The protein below binds the small molecule below.
Small molecule (SMILES): O=C(CO)CO

Binding-site contacts:
Ligand atom C1 contacts residue LYS109 of chain 1.B at 3.1 Å.
Ligand atom O2 contacts residue HIS61 of chain 1.B at 2.7 Å (h-bond).
Ligand atom C1 contacts residue ILE219 of chain 1.B at 4.1 Å (hydrophobic).
Ligand atom O2 contacts residue PHE83 of chain 1.B at 3.5 Å.
Ligand atom C2 contacts residue HIS61 of chain 1.B at 3.5 Å.
Ligand atom O1 contacts residue GLY58 of chain 1.B at 3.2 Å (h-bond).
Ligand atom O1 contacts residue HIS61 of chain 1.B at 4.2 Å.
Ligand atom C1 contacts residue TYR111 of chain 1.B at 4.2 Å (hydrophobic).
Ligand atom O2 contacts residue HIS220 of chain 1.B at 2.3 Å (h-bond).
Ligand atom O1 contacts residue GLY57 of chain 1.B at 3.5 Å.
Ligand atom C3 contacts residue SER85 of chain 1.B at 4.0 Å.
Ligand atom C1 contacts residue HIS61 of chain 1.B at 3.6 Å.
Ligand atom O3 contacts residue HIS220 of chain 1.B at 3.0 Å (h-bond).
Ligand atom O2 contacts residue ALA84 of chain 1.B at 4.1 Å.
Ligand atom C3 contacts residue ALA84 of chain 1.B at 3.8 Å (hydrophobic).
Ligand atom C1 contacts residue ASP114 of chain 1.B at 3.8 Å.
Ligand atom C2 contacts residue GLY58 of chain 1.B at 4.2 Å.
Ligand atom O1 contacts residue ASP114 of chain 1.B at 3.0 Å (salt-bridge).
Ligand atom C3 contacts residue ASP114 of chain 1.B at 3.9 Å.
Ligand atom O2 contacts residue GLY58 of chain 1.B at 3.7 Å.
Ligand atom O3 contacts residue SER85 of chain 1.B at 4.3 Å.
Ligand atom C1 contacts residue GLY58 of chain 1.B at 4.2 Å.
Ligand atom C3 contacts residue HIS220 of chain 1.B at 2.5 Å.
Ligand atom C2 contacts residue PHE83 of chain 1.B at 4.4 Å (hydrophobic).
Ligand atom O1 contacts residue LYS109 of chain 1.B at 2.3 Å (salt-bridge).
Ligand atom C1 contacts residue HIS220 of chain 1.B at 2.3 Å.
Ligand atom O3 contacts residue ASP114 of chain 1.B at 2.9 Å (salt-bridge).
Ligand atom C3 contacts residue GLY58 of chain 1.B at 4.0 Å.
Ligand atom C3 contacts residue PHE83 of chain 1.B at 3.8 Å (hydrophobic).
Ligand atom O1 contacts residue HIS220 of chain 1.B at 3.6 Å.
Ligand atom O3 contacts residue TYR111 of chain 1.B at 4.1 Å.
Ligand atom C2 contacts residue HIS220 of chain 1.B at 1.4 Å.

Sequence of chain 1.B:
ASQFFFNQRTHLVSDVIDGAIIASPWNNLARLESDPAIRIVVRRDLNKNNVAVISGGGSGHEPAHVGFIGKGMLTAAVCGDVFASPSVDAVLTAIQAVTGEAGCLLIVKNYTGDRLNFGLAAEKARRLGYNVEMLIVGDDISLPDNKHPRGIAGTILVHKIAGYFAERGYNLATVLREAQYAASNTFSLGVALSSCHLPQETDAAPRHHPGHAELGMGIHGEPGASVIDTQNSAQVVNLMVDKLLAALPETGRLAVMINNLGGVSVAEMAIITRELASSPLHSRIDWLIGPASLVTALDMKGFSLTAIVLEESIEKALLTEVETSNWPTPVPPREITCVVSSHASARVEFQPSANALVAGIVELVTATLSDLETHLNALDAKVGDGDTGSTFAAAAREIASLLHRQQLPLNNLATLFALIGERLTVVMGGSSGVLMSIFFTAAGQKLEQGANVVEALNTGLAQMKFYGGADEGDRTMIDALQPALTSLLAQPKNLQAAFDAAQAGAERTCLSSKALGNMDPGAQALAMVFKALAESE